A protein and the small-molecule ligand that binds it are described below.
Small molecule (SMILES): Nc1ccn([C@@H]2O[C@H](CO[P](=O)(O)O[C@H]3[C@@H](O)[C@H](n4cnc5c(N)ncnc54)O[C@@H]3CO[P](=O)(O)O[C@H]3[C@@H](O)[C@H](n4cnc5c(=O)nc(N)[nH]c54)O[C@@H]3CO[P](=O)(O)O[C@H]3[C@@H](O)[C@H](n4cnc5c(N)ncnc54)O[C@@H]3CO[P](=O)(O)O[C@H]3[C@@H](O)[C@H](n4cnc5c(N)ncnc54)O[C@@H]3CO[P](=O)(O)O[C@H]3[C@@H](O)[C@H](n4ccc(=O)[nH]c4=O)O[C@@H]3CO[P](=O)(O)O[C@H]3[C@@H](O)[C@H](n4ccc(N)nc4=O)O[C@@H]3CO[P](=O)(O)O[C@H]3[C@@H](O)[C@H](n4ccc(=O)[nH]c4=O)O[C@@H]3CO[P](=O)(O)O[C@H]3[C@@H](O)[C@H](n4cnc5c(=O)nc(N)[nH]c54)O[C@@H]3CO)[C@@H](O)[C@H]2O)c(=O)n1

Sequence of chain 50.C:
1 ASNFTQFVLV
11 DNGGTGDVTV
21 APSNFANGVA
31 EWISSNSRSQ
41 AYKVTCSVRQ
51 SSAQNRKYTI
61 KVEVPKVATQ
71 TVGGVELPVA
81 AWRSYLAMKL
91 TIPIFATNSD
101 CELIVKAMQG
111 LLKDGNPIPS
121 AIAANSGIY

Binding-site contacts:
Ligand atom OP1 contacts residue SER52 of chain 4.C at 3.1 Å.
Ligand atom N9 contacts residue LYS61 of chain 50.C at 3.8 Å.
Ligand atom O3' contacts residue ARG49 of chain 4.C at 3.6 Å (salt-bridge).
Ligand atom N7 contacts residue TYR85 of chain 50.C at 3.8 Å.
Ligand atom OP2 contacts residue THR91 of chain 4.C at 3.7 Å.
Ligand atom C8 contacts residue LYS61 of chain 50.C at 3.6 Å.
Ligand atom OP1 contacts residue ASN55 of chain 4.C at 3.2 Å.
Ligand atom OP1 contacts residue ASN55 of chain 4.C at 3.0 Å (h-bond).
Ligand atom OP2 contacts residue SER51 of chain 4.C at 3.3 Å (h-bond).
Ligand atom P contacts residue LYS57 of chain 4.C at 3.1 Å.
Ligand atom OP1 contacts residue LYS57 of chain 4.C at 2.9 Å.
Ligand atom O5' contacts residue LYS89 of chain 4.C at 3.2 Å (salt-bridge).
Ligand atom N7 contacts residue THR45 of chain 50.C at 2.7 Å (h-bond).
Ligand atom OP2 contacts residue LYS57 of chain 4.C at 3.0 Å (salt-bridge).
Ligand atom N6 contacts residue THR59 of chain 50.C at 2.7 Å (h-bond).
Ligand atom O3' contacts residue SER51 of chain 4.C at 3.3 Å (h-bond).
Ligand atom C6 contacts residue THR59 of chain 50.C at 3.5 Å.
Ligand atom C4' contacts residue ARG49 of chain 4.C at 3.6 Å.
Ligand atom N1 contacts residue THR59 of chain 50.C at 3.4 Å.
Ligand atom OP2 contacts residue LYS43 of chain 50.C at 2.7 Å (salt-bridge).
Ligand atom C2 contacts residue SER47 of chain 50.C at 3.2 Å.
Ligand atom O5' contacts residue LYS57 of chain 4.C at 2.8 Å (salt-bridge).
Ligand atom C5 contacts residue THR45 of chain 50.C at 3.4 Å.
Ligand atom N6 contacts residue THR45 of chain 50.C at 2.8 Å (h-bond).
Ligand atom C5' contacts residue LYS57 of chain 4.C at 3.8 Å.
Ligand atom P contacts residue ARG49 of chain 4.C at 3.7 Å.
Ligand atom N7 contacts residue LYS61 of chain 50.C at 3.4 Å.
Ligand atom O4' contacts residue LYS61 of chain 50.C at 3.7 Å.
Ligand atom P contacts residue SER51 of chain 4.C at 3.2 Å.
Ligand atom OP1 contacts residue ARG49 of chain 4.C at 2.6 Å (salt-bridge).
Ligand atom N1 contacts residue SER47 of chain 50.C at 2.7 Å (h-bond).
Ligand atom OP1 contacts residue LYS89 of chain 4.C at 3.5 Å (salt-bridge).
Ligand atom N6 contacts residue CYS46 of chain 50.C at 3.6 Å (h-bond).
Ligand atom OP2 contacts residue LYS57 of chain 4.C at 3.5 Å (salt-bridge).
Ligand atom O5' contacts residue ARG49 of chain 4.C at 3.6 Å (salt-bridge).
Ligand atom OP2 contacts residue TYR85 of chain 50.C at 2.6 Å (h-bond).
Ligand atom C5' contacts residue ARG49 of chain 4.C at 2.6 Å.
Ligand atom C6 contacts residue THR45 of chain 50.C at 3.4 Å.
Ligand atom OP2 contacts residue LYS89 of chain 4.C at 3.5 Å (salt-bridge).
Ligand atom OP1 contacts residue SER51 of chain 4.C at 2.7 Å (h-bond).

Sequence of chain 4.C:
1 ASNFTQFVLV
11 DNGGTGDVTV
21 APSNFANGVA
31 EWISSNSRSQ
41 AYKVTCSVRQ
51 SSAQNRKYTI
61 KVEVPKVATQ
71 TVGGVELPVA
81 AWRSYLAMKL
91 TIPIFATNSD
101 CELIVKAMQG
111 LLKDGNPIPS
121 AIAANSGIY